Sequence of chain 1.A:
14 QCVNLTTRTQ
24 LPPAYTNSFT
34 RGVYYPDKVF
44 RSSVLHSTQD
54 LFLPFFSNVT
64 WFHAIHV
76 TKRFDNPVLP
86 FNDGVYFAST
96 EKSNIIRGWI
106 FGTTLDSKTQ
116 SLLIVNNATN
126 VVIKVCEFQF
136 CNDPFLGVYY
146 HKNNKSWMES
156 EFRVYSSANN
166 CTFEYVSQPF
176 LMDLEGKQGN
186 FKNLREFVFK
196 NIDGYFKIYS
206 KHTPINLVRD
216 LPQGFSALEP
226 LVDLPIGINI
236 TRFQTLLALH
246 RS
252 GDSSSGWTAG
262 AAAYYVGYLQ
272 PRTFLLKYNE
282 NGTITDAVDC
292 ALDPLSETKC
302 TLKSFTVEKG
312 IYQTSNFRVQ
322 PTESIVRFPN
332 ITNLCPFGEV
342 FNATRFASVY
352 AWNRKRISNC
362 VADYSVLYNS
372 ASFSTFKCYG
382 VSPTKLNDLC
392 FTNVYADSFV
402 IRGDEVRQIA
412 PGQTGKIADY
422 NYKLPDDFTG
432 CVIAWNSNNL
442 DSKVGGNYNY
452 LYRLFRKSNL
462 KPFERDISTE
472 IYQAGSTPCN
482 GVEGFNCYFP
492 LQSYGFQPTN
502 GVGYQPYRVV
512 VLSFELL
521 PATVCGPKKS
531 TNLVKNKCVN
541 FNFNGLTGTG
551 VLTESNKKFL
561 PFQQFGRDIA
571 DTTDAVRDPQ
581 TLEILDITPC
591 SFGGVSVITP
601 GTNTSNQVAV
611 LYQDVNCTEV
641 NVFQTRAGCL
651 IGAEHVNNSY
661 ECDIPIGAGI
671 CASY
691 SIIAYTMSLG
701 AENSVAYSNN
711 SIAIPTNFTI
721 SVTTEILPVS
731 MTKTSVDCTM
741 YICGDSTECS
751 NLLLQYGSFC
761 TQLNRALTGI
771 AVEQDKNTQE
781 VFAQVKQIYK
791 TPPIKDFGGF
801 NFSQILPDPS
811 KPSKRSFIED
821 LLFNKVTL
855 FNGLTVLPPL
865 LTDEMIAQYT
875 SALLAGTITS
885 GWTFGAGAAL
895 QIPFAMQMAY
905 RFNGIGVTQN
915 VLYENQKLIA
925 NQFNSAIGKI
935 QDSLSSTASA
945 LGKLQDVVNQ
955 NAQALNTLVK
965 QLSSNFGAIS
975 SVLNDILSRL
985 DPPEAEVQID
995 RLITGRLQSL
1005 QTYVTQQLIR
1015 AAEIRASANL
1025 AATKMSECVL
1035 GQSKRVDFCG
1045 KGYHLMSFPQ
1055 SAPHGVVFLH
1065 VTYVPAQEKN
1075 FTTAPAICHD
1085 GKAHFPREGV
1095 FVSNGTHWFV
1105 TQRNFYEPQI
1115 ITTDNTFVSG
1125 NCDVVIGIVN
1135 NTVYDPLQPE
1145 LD

Binding-site contacts:
Ligand atom C5 contacts residue PHE1103 of chain 1.A at 3.9 Å (hydrophobic).
Ligand atom C3 contacts residue ASN1098 of chain 1.A at 3.8 Å.
Ligand atom C6 contacts residue PHE1103 of chain 1.A at 3.6 Å (hydrophobic).
Ligand atom C5 contacts residue ASN1098 of chain 1.A at 3.7 Å.
Ligand atom O5 contacts residue PHE1103 of chain 1.A at 3.7 Å.
Ligand atom C7 contacts residue ASN1098 of chain 1.A at 3.2 Å.
Ligand atom C8 contacts residue ASN1098 of chain 1.A at 4.4 Å.
Ligand atom O6 contacts residue PHE1103 of chain 1.A at 3.8 Å.
Ligand atom C8 contacts residue GLY1099 of chain 1.A at 4.0 Å.
Ligand atom O7 contacts residue ASN1098 of chain 1.A at 3.1 Å (h-bond).
Ligand atom O5 contacts residue ASN1098 of chain 1.A at 2.4 Å (h-bond).
Ligand atom N2 contacts residue GLY1099 of chain 1.A at 4.4 Å.
Ligand atom C7 contacts residue GLY1099 of chain 1.A at 4.2 Å.
Ligand atom C2 contacts residue ASN1098 of chain 1.A at 2.4 Å.
Ligand atom C4 contacts residue ASN1098 of chain 1.A at 4.2 Å.
Ligand atom C5 contacts residue HIS1101 of chain 1.A at 4.1 Å.
Ligand atom N2 contacts residue ASN1098 of chain 1.A at 2.9 Å (h-bond).
Ligand atom C1 contacts residue ASN1098 of chain 1.A at 1.4 Å.
Ligand atom C3 contacts residue HIS1101 of chain 1.A at 4.3 Å.
Ligand atom O4 contacts residue HIS1101 of chain 1.A at 4.3 Å.

The small molecule below binds the protein below.
Small molecule (SMILES): CC(=O)N[C@@H]1[C@@H](O)[C@H](O)[C@@H](CO)O[C@H]1O